Binding-site contacts:
Ligand atom O1X contacts residue MET202 of chain 2.B at 3.7 Å.
Ligand atom C9X contacts residue GLY136 of chain 2.B at 3.6 Å.
Ligand atom C5X contacts residue TYR199 of chain 2.B at 3.4 Å (hydrophobic).
Ligand atom C6X contacts residue NAD1 of chain 2.E at 3.5 Å.
Ligand atom N3X contacts residue NAD1 of chain 2.E at 4.0 Å.
Ligand atom N3X contacts residue PHE137 of chain 2.B at 4.1 Å.
Ligand atom O2X contacts residue LYS206 of chain 2.B at 4.0 Å.
Ligand atom C1X contacts residue NAD1 of chain 2.E at 3.5 Å.
Ligand atom O2X contacts residue PHE137 of chain 2.B at 3.8 Å.
Ligand atom C8X contacts residue NAD1 of chain 2.E at 3.2 Å.
Ligand atom O1X contacts residue TYR199 of chain 2.B at 2.7 Å (h-bond).
Ligand atom N3X contacts residue GLY136 of chain 2.B at 2.8 Å (h-bond).
Ligand atom B1X contacts residue NAD1 of chain 2.E at 1.5 Å.
Ligand atom O2X contacts residue NAD1 of chain 2.E at 2.9 Å (h-bond).
Ligand atom C4X contacts residue NAD1 of chain 2.E at 2.6 Å.
Ligand atom O2X contacts residue ILE135 of chain 2.B at 4.5 Å.
Ligand atom O1X contacts residue LYS206 of chain 2.B at 3.4 Å.
Ligand atom C5X contacts residue TYR189 of chain 2.B at 3.7 Å (hydrophobic).
Ligand atom B1X contacts residue LYS206 of chain 2.B at 4.1 Å.
Ligand atom C4X contacts residue TYR199 of chain 2.B at 4.0 Å (hydrophobic).
Ligand atom C7X contacts residue PHE246 of chain 2.B at 4.0 Å (hydrophobic).
Ligand atom B1X contacts residue TYR199 of chain 2.B at 3.8 Å.
Ligand atom O2X contacts residue GLY136 of chain 2.B at 2.9 Å.
Ligand atom C6X contacts residue TYR199 of chain 2.B at 4.0 Å (hydrophobic).
Ligand atom C6X contacts residue TYR189 of chain 2.B at 3.5 Å (hydrophobic).
Ligand atom N2X contacts residue NAD1 of chain 2.E at 2.4 Å (h-bond).
Ligand atom O1X contacts residue NAD1 of chain 2.E at 2.2 Å (h-bond).
Ligand atom C9X contacts residue PHE137 of chain 2.B at 4.3 Å (hydrophobic).
Ligand atom C8X contacts residue PHE246 of chain 2.B at 4.2 Å (hydrophobic).
Ligand atom C9X contacts residue NAD1 of chain 2.E at 3.0 Å.
Ligand atom C2X contacts residue NAD1 of chain 2.E at 3.9 Å.
Ligand atom O2X contacts residue MET202 of chain 2.B at 4.0 Å.
Ligand atom C5X contacts residue NAD1 of chain 2.E at 3.3 Å.
Ligand atom N1X contacts residue NAD1 of chain 2.E at 3.4 Å (h-bond).
Ligand atom C7X contacts residue NAD1 of chain 2.E at 3.3 Å.

A small-molecule ligand and the protein it binds are described below.
Small molecule (SMILES): NC(=O)N1N=Cc2ccccc2B1O

Sequence of chain 2.B:
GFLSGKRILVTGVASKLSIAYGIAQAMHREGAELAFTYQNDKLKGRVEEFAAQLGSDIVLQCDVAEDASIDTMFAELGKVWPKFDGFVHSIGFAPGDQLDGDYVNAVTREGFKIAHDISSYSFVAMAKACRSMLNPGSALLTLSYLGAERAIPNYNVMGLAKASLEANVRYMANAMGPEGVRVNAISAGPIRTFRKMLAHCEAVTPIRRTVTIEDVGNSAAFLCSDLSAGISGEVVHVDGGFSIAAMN